The small molecule below binds the protein below.
Small molecule (SMILES): CC(=O)N[C@@H]1[C@@H](O)[C@H](O)[C@@H](CO)O[C@H]1O

Binding-site contacts:
Ligand atom C7 contacts residue ASN439 of chain 1.B at 3.7 Å.
Ligand atom C1 contacts residue ASN439 of chain 1.B at 1.4 Å.
Ligand atom O7 contacts residue ILE182 of chain 1.B at 4.2 Å.
Ligand atom C8 contacts residue ILE182 of chain 1.B at 4.1 Å (hydrophobic).
Ligand atom O7 contacts residue ILE181 of chain 1.B at 3.9 Å.
Ligand atom C5 contacts residue ASN439 of chain 1.B at 3.6 Å.
Ligand atom N2 contacts residue ASN439 of chain 1.B at 3.0 Å (h-bond).
Ligand atom O7 contacts residue ASN180 of chain 1.B at 3.3 Å (h-bond).
Ligand atom O5 contacts residue ASN439 of chain 1.B at 2.3 Å (h-bond).
Ligand atom C7 contacts residue ASN180 of chain 1.B at 3.2 Å.
Ligand atom C2 contacts residue ASN439 of chain 1.B at 2.4 Å.
Ligand atom O7 contacts residue ASN439 of chain 1.B at 4.0 Å.
Ligand atom C3 contacts residue ASN439 of chain 1.B at 3.8 Å.
Ligand atom C8 contacts residue ASN437 of chain 1.B at 3.6 Å.
Ligand atom N2 contacts residue ASN180 of chain 1.B at 3.9 Å.
Ligand atom C8 contacts residue TYR438 of chain 1.B at 4.0 Å (hydrophobic).
Ligand atom C4 contacts residue ASN439 of chain 1.B at 4.1 Å.
Ligand atom C8 contacts residue PHE434 of chain 1.B at 4.2 Å (hydrophobic).
Ligand atom C8 contacts residue ASN180 of chain 1.B at 3.2 Å.

Sequence of chain 1.B:
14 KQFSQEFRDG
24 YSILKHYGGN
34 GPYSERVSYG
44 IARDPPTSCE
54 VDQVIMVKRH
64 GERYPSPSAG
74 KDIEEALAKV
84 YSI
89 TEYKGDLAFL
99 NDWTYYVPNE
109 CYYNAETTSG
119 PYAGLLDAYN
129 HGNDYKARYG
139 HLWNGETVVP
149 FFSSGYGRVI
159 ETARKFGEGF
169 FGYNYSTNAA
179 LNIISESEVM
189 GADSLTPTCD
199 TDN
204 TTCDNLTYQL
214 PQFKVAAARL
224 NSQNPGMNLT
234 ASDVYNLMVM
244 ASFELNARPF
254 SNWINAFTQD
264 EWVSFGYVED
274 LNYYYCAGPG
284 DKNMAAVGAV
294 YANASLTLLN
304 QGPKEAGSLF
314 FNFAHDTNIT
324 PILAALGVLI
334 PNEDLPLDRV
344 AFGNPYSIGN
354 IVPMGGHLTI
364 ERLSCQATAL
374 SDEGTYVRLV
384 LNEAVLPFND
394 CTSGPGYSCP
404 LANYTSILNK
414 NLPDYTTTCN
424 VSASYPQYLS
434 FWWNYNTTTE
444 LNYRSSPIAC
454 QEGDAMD